A small-molecule ligand and the protein it binds are described below.
Small molecule (SMILES): CC(=O)N[C@H]1[C@H](O[C@H]2[C@H](O)[C@@H](NC(C)=O)CO[C@@H]2CO)O[C@H](CO)[C@@H](O[C@@H]2O[C@H](CO[C@H]3O[C@H](CO[C@H]4O[C@H](CO)[C@@H](O)[C@H](O)[C@@H]4O)[C@@H](O)[C@H](O)[C@@H]3O[C@@H]3O[C@H](CO)[C@@H](O)[C@H](O)[C@H]3NC(C)=O)[C@@H](O)[C@H](O[C@H]3O[C@H](CO)[C@@H](O)[C@H](O)[C@@H]3O[C@H]3O[C@H](CO)[C@@H](O)[C@H](O)[C@@H]3O)[C@@H]2O)[C@@H]1O

Binding-site contacts:
Ligand atom C7 contacts residue ASN246 of chain 1.C at 3.5 Å.
Ligand atom O2 contacts residue ARG800 of chain 1.A at 3.4 Å (salt-bridge).
Ligand atom O7 contacts residue SER245 of chain 1.C at 3.6 Å.
Ligand atom C1 contacts residue ASN246 of chain 1.C at 1.4 Å.
Ligand atom O4 contacts residue ILE1058 of chain 1.A at 3.3 Å.
Ligand atom C8 contacts residue LEU244 of chain 1.C at 3.8 Å (hydrophobic).
Ligand atom C6 contacts residue LEU1059 of chain 1.A at 3.6 Å (hydrophobic).
Ligand atom C3 contacts residue TYR389 of chain 1.C at 3.7 Å (hydrophobic).
Ligand atom C8 contacts residue LEU400 of chain 1.C at 3.7 Å (hydrophobic).
Ligand atom C2 contacts residue TYR389 of chain 1.C at 3.5 Å (hydrophobic).
Ligand atom O4 contacts residue GLU299 of chain 1.C at 2.6 Å (salt-bridge).
Ligand atom O7 contacts residue ASN246 of chain 1.C at 3.1 Å (h-bond).
Ligand atom O3 contacts residue ARG296 of chain 1.C at 3.8 Å.
Ligand atom O4 contacts residue ARG296 of chain 1.C at 3.1 Å (salt-bridge).
Ligand atom O6 contacts residue ILE1058 of chain 1.A at 3.8 Å.
Ligand atom C5 contacts residue TYR385 of chain 1.C at 3.4 Å (hydrophobic).
Ligand atom N2 contacts residue ASN246 of chain 1.C at 3.0 Å (h-bond).
Ligand atom O5 contacts residue ASN246 of chain 1.C at 2.3 Å (h-bond).
Ligand atom N2 contacts residue LEU400 of chain 1.C at 3.8 Å.
Ligand atom C1 contacts residue TYR385 of chain 1.C at 3.7 Å (hydrophobic).
Ligand atom C8 contacts residue LEU1059 of chain 1.A at 3.7 Å (hydrophobic).
Ligand atom N2 contacts residue TYR389 of chain 1.C at 2.5 Å (h-bond).
Ligand atom C6 contacts residue GLU299 of chain 1.C at 3.5 Å.
Ligand atom O6 contacts residue TYR385 of chain 1.C at 3.4 Å.
Ligand atom C6 contacts residue LYS384 of chain 1.C at 3.4 Å.
Ligand atom C5 contacts residue GLU299 of chain 1.C at 3.5 Å.
Ligand atom C2 contacts residue ASN246 of chain 1.C at 2.5 Å.
Ligand atom C3 contacts residue TYR385 of chain 1.C at 3.5 Å (hydrophobic).
Ligand atom C5 contacts residue ASN246 of chain 1.C at 3.6 Å.
Ligand atom O7 contacts residue TYR385 of chain 1.C at 3.7 Å.
Ligand atom O6 contacts residue TYR385 of chain 1.C at 3.2 Å (h-bond).
Ligand atom O6 contacts residue GLU299 of chain 1.C at 3.3 Å (salt-bridge).
Ligand atom C7 contacts residue TYR389 of chain 1.C at 3.4 Å (hydrophobic).
Ligand atom O4 contacts residue GLN803 of chain 1.A at 3.3 Å (h-bond).
Ligand atom C5 contacts residue ASP387 of chain 1.C at 3.6 Å.
Ligand atom C4 contacts residue GLU299 of chain 1.C at 3.6 Å.
Ligand atom O4 contacts residue ASP387 of chain 1.C at 3.8 Å.
Ligand atom O7 contacts residue LEU244 of chain 1.C at 3.5 Å (h-bond).
Ligand atom O6 contacts residue LYS384 of chain 1.C at 3.1 Å (salt-bridge).
Ligand atom O5 contacts residue TYR385 of chain 1.C at 3.6 Å.

Sequence of chain 1.A:
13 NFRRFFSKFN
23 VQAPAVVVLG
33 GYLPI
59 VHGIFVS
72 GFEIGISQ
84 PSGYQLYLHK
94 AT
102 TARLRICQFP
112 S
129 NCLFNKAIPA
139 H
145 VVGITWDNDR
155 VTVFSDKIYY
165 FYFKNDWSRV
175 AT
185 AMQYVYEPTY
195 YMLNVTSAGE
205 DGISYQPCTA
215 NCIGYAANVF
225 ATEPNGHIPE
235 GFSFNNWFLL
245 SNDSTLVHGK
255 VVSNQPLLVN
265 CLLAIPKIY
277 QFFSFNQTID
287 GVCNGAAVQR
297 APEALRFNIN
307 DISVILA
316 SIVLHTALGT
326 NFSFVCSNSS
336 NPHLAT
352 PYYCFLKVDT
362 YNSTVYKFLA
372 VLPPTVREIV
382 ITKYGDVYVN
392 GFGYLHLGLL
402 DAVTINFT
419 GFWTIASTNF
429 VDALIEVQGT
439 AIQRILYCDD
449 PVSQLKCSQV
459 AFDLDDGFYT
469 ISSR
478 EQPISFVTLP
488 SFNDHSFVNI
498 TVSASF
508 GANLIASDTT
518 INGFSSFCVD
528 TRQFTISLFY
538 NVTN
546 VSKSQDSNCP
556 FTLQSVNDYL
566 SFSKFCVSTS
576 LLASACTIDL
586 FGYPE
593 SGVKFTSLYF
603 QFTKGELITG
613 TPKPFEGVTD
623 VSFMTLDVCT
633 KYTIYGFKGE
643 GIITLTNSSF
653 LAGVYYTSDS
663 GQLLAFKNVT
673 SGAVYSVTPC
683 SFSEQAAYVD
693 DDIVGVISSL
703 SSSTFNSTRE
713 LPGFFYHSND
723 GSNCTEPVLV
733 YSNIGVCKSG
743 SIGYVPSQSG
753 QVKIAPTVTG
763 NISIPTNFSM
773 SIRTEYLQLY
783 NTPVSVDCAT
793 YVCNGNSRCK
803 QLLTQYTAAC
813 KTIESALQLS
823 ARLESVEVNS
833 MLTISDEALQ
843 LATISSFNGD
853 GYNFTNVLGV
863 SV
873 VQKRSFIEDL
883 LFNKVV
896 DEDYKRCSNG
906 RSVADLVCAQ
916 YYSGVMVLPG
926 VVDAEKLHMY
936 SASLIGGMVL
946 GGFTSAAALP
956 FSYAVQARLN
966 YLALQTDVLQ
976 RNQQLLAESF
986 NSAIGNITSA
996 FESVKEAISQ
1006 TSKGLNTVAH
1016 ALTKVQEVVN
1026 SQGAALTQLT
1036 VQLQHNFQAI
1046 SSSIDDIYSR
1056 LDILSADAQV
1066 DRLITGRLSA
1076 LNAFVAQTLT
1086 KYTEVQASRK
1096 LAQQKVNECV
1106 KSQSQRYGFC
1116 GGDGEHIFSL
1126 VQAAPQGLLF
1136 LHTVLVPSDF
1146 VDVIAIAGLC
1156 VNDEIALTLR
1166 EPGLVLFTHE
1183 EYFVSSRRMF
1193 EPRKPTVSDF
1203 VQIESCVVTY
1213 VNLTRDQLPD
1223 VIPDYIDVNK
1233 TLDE

Sequence of chain 1.C:
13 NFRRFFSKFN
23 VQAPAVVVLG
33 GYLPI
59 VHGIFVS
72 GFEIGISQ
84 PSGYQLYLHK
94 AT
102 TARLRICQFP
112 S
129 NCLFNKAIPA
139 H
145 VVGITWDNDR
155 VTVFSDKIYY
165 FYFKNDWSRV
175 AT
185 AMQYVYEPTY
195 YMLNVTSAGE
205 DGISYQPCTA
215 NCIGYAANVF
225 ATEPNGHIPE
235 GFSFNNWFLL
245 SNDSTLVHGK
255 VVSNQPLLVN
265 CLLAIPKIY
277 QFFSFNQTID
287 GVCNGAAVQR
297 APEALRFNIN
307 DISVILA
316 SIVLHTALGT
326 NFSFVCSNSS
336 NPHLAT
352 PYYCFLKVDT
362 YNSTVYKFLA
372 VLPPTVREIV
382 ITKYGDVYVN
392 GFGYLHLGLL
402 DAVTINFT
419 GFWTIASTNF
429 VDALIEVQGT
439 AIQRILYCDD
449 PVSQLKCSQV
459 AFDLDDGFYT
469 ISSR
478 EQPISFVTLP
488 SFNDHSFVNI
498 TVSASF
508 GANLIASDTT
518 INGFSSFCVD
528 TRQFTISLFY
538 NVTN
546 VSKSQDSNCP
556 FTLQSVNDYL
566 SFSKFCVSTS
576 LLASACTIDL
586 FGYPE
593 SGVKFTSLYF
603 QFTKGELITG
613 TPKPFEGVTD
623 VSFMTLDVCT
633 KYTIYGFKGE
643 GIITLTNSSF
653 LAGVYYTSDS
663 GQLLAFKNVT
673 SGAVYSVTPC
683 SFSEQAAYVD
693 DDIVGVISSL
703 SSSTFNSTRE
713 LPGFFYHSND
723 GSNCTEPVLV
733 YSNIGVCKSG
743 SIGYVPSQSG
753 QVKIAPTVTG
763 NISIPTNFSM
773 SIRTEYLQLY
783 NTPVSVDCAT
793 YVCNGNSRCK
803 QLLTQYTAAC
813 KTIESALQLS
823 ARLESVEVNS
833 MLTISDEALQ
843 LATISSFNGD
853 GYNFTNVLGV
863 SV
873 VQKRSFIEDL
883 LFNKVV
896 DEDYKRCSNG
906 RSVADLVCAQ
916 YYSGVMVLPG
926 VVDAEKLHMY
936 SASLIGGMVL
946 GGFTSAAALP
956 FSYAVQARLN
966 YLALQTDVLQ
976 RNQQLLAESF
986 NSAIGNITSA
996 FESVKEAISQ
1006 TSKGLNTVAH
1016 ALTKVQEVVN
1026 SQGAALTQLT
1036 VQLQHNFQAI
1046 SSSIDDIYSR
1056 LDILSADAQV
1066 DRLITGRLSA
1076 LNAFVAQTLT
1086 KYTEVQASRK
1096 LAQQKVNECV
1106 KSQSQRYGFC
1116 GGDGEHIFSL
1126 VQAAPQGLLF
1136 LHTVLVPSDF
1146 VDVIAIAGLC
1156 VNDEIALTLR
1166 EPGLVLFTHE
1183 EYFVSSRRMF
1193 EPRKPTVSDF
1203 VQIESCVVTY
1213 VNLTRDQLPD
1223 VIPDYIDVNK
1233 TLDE